A small-molecule ligand and the protein it binds are described below.
Small molecule (SMILES): CCc1cccc(CC)c1O

Sequence of chain 18.A:
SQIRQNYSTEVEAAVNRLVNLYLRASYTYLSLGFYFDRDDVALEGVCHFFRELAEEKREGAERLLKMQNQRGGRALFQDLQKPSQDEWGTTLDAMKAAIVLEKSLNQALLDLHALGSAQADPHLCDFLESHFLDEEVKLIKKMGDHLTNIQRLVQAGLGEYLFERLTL

Binding-site contacts:
Ligand atom O1 contacts residue ARG59 of chain 18.A at 4.0 Å.
Ligand atom C4 contacts residue DIE1 of chain 8.I at 1.1 Å.
Ligand atom C3 contacts residue LEU81 of chain 18.A at 3.9 Å (hydrophobic).
Ligand atom C1 contacts residue LEU24 of chain 8.A at 4.4 Å (hydrophobic).
Ligand atom C1 contacts residue DIE1 of chain 8.I at 1.4 Å.
Ligand atom C10 contacts residue ARG59 of chain 8.A at 3.6 Å.
Ligand atom C9 contacts residue SER27 of chain 18.A at 3.6 Å.
Ligand atom C7 contacts residue DIE1 of chain 8.I at 1.0 Å.
Ligand atom C7 contacts residue TYR28 of chain 8.A at 4.3 Å (hydrophobic).
Ligand atom C8 contacts residue DIE1 of chain 8.I at 0.6 Å.
Ligand atom C9 contacts residue GLU63 of chain 8.A at 4.4 Å.
Ligand atom C1 contacts residue ARG59 of chain 8.A at 4.1 Å.
Ligand atom C3 contacts residue DIE1 of chain 8.I at 1.0 Å.
Ligand atom C4 contacts residue LEU24 of chain 18.A at 4.2 Å (hydrophobic).
Ligand atom O1 contacts residue ARG59 of chain 8.A at 3.1 Å.
Ligand atom C7 contacts residue LEU24 of chain 8.A at 4.4 Å (hydrophobic).
Ligand atom C10 contacts residue ALA55 of chain 18.A at 3.9 Å (hydrophobic).
Ligand atom C3 contacts residue LEU81 of chain 8.A at 4.1 Å (hydrophobic).
Ligand atom C10 contacts residue DIE1 of chain 8.I at 2.4 Å.
Ligand atom C2 contacts residue LEU24 of chain 8.A at 4.5 Å (hydrophobic).
Ligand atom C4 contacts residue LEU81 of chain 18.A at 4.1 Å (hydrophobic).
Ligand atom C5 contacts residue SER27 of chain 18.A at 3.9 Å.
Ligand atom O1 contacts residue SER27 of chain 8.A at 4.2 Å.
Ligand atom C6 contacts residue ARG59 of chain 8.A at 4.4 Å.
Ligand atom C4 contacts residue TYR28 of chain 18.A at 4.0 Å (hydrophobic).
Ligand atom C6 contacts residue SER27 of chain 18.A at 3.9 Å.
Ligand atom C10 contacts residue SER27 of chain 18.A at 3.2 Å.
Ligand atom C2 contacts residue DIE1 of chain 8.I at 0.8 Å.
Ligand atom C9 contacts residue DIE1 of chain 8.I at 1.4 Å.
Ligand atom C5 contacts residue TYR28 of chain 18.A at 4.0 Å (hydrophobic).
Ligand atom C5 contacts residue DIE1 of chain 8.I at 1.0 Å.
Ligand atom C10 contacts residue ARG59 of chain 18.A at 3.2 Å.
Ligand atom C9 contacts residue ARG59 of chain 8.A at 3.9 Å.
Ligand atom C7 contacts residue SER27 of chain 8.A at 3.9 Å.
Ligand atom C6 contacts residue DIE1 of chain 8.I at 0.6 Å.
Ligand atom C8 contacts residue SER27 of chain 8.A at 3.4 Å.
Ligand atom O1 contacts residue DIE1 of chain 8.I at 1.7 Å.

Sequence of chain 8.A:
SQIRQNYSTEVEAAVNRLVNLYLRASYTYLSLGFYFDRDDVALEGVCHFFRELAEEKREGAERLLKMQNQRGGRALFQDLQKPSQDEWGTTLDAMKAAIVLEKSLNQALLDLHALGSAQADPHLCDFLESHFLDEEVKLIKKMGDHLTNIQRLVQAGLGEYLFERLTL